Sequence of chain 1.F:
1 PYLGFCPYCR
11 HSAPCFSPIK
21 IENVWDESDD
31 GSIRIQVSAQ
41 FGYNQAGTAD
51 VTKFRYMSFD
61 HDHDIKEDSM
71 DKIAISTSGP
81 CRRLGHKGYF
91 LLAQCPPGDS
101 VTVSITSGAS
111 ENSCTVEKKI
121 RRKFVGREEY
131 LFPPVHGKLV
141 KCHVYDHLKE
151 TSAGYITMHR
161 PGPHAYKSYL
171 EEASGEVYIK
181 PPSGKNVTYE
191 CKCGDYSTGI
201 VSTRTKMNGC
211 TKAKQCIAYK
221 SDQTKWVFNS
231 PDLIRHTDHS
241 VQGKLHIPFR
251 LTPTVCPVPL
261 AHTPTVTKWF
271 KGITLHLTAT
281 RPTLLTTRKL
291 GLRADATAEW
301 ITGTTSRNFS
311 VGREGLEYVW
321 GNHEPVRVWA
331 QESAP

Sequence of chain 1.E:
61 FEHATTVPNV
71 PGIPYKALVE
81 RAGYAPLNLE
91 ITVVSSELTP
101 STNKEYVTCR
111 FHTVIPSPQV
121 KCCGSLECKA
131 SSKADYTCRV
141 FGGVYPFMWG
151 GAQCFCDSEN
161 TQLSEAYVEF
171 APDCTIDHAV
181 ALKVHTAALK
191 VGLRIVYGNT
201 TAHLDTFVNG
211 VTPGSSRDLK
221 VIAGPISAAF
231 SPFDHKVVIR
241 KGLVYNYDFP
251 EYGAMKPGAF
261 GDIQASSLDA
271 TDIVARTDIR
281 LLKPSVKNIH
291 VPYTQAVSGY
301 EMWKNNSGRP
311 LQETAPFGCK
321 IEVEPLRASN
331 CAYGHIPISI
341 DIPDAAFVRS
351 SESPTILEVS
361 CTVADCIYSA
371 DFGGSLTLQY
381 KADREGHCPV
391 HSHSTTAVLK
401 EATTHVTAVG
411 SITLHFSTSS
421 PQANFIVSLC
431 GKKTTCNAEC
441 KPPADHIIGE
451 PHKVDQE

Binding-site contacts:
Ligand atom C8 contacts residue LYS119 of chain 1.F at 3.8 Å.
Ligand atom O7 contacts residue GLU301 of chain 1.E at 3.2 Å (salt-bridge).
Ligand atom C2 contacts residue ASN305 of chain 1.E at 2.5 Å.
Ligand atom O7 contacts residue ASN305 of chain 1.E at 2.9 Å (h-bond).
Ligand atom O5 contacts residue ASN305 of chain 1.E at 2.4 Å (h-bond).
Ligand atom C5 contacts residue ASN305 of chain 1.E at 3.7 Å.
Ligand atom C8 contacts residue GLU301 of chain 1.E at 4.1 Å.
Ligand atom C7 contacts residue MET302 of chain 1.E at 4.3 Å (hydrophobic).
Ligand atom N2 contacts residue ASN305 of chain 1.E at 2.9 Å (h-bond).
Ligand atom C4 contacts residue ASN305 of chain 1.E at 4.2 Å.
Ligand atom C7 contacts residue ASN305 of chain 1.E at 3.3 Å.
Ligand atom O7 contacts residue MET302 of chain 1.E at 3.5 Å.
Ligand atom C1 contacts residue ASN305 of chain 1.E at 1.4 Å.
Ligand atom C3 contacts residue ASN305 of chain 1.E at 3.8 Å.
Ligand atom C7 contacts residue GLU301 of chain 1.E at 3.7 Å.

This small molecule binds to this protein.
Small molecule (SMILES): CC(=O)N[C@@H]1[C@@H](O)[C@H](O)[C@@H](CO)O[C@H]1O